Sequence of chain 1.A:
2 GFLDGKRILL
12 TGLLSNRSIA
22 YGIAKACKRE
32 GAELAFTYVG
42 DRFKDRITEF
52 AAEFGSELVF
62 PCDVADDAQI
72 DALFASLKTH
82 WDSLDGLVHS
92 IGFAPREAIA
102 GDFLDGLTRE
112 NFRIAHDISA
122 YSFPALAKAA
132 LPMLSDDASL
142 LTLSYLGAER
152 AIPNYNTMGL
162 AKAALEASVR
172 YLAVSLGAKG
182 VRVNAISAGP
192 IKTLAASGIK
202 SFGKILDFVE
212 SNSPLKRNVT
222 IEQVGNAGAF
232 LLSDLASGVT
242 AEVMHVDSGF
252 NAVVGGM

Binding-site contacts:
Ligand atom CAJ contacts residue ILE200 of chain 1.A at 3.9 Å (hydrophobic).
Ligand atom CAN contacts residue ILE100 of chain 1.A at 3.7 Å (hydrophobic).
Ligand atom CAN contacts residue ILE200 of chain 1.A at 4.0 Å (hydrophobic).
Ligand atom CAH contacts residue TYR146 of chain 1.A at 3.9 Å (hydrophobic).
Ligand atom CAB contacts residue NAD1 of chain 1.D at 3.4 Å.
Ligand atom CAP contacts residue NAD1 of chain 1.D at 3.4 Å.
Ligand atom CAE contacts residue NAD1 of chain 1.D at 3.8 Å.
Ligand atom CAF contacts residue ALA196 of chain 1.A at 3.6 Å (hydrophobic).
Ligand atom CAH contacts residue TYR156 of chain 1.A at 3.4 Å (hydrophobic).
Ligand atom OAA contacts residue LYS163 of chain 1.A at 3.5 Å.
Ligand atom CAG contacts residue GLY93 of chain 1.A at 3.4 Å.
Ligand atom NAK contacts residue MET159 of chain 1.A at 4.0 Å.
Ligand atom OAD contacts residue NAD1 of chain 1.D at 3.0 Å (h-bond).
Ligand atom FAQ contacts residue ALA197 of chain 1.A at 3.1 Å.
Ligand atom NAK contacts residue GLY93 of chain 1.A at 3.9 Å.
Ligand atom CAB contacts residue TYR156 of chain 1.A at 3.6 Å (hydrophobic).
Ligand atom CAR contacts residue TYR146 of chain 1.A at 4.0 Å (hydrophobic).
Ligand atom CAI contacts residue ALA197 of chain 1.A at 4.0 Å (hydrophobic).
Ligand atom OAD contacts residue ALA196 of chain 1.A at 3.9 Å.
Ligand atom CAE contacts residue ALA196 of chain 1.A at 3.8 Å (hydrophobic).
Ligand atom FAQ contacts residue NAD1 of chain 1.D at 3.3 Å.
Ligand atom CAH contacts residue NAD1 of chain 1.D at 3.5 Å.
Ligand atom CAP contacts residue TYR146 of chain 1.A at 3.9 Å (hydrophobic).
Ligand atom CAO contacts residue ALA95 of chain 1.A at 3.9 Å (hydrophobic).
Ligand atom OAA contacts residue NAD1 of chain 1.D at 2.5 Å (h-bond).
Ligand atom CAF contacts residue NAD1 of chain 1.D at 4.1 Å.
Ligand atom CAG contacts residue ALA196 of chain 1.A at 3.5 Å (hydrophobic).
Ligand atom CAL contacts residue NAD1 of chain 1.D at 3.4 Å.
Ligand atom OAA contacts residue TYR156 of chain 1.A at 2.7 Å (h-bond).
Ligand atom FAQ contacts residue PHE203 of chain 1.A at 3.1 Å.
Ligand atom CAG contacts residue NAD1 of chain 1.D at 3.7 Å.
Ligand atom FAQ contacts residue ILE200 of chain 1.A at 3.8 Å.
Ligand atom CAO contacts residue ILE100 of chain 1.A at 3.9 Å (hydrophobic).
Ligand atom CAM contacts residue NAD1 of chain 1.D at 3.2 Å.
Ligand atom CAM contacts residue ILE200 of chain 1.A at 4.0 Å (hydrophobic).
Ligand atom CAF contacts residue MET159 of chain 1.A at 4.0 Å (hydrophobic).
Ligand atom CAC contacts residue NAD1 of chain 1.D at 3.4 Å.
Ligand atom CAR contacts residue PHE203 of chain 1.A at 4.0 Å (hydrophobic).
Ligand atom NAK contacts residue PHE94 of chain 1.A at 3.7 Å.
Ligand atom CAI contacts residue NAD1 of chain 1.D at 3.5 Å.

A small-molecule ligand and the protein it binds are described below.
Small molecule (SMILES): CCc1cc(O)c(Oc2cccnc2C)cc1F